Sequence of chain 1.A:
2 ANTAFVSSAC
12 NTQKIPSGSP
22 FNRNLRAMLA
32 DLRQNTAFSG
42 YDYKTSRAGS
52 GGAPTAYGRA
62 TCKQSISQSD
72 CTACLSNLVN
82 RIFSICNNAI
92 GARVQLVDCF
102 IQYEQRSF

A small-molecule ligand and the protein it binds are described below.
Small molecule (SMILES): OC[C@H]1O[C@H](O)[C@@H](O)[C@@H](O)[C@@H]1O

Binding-site contacts:
Ligand atom C6 contacts residue ASN12 of chain 1.A at 4.5 Å.
Ligand atom O5 contacts residue ALA10 of chain 1.A at 4.2 Å.
Ligand atom O6 contacts residue GLN103 of chain 1.A at 4.1 Å.
Ligand atom O6 contacts residue ALA10 of chain 1.A at 4.5 Å.
Ligand atom C5 contacts residue GLU105 of chain 1.A at 4.1 Å.
Ligand atom O4 contacts residue GLU105 of chain 1.A at 2.9 Å (salt-bridge).
Ligand atom C6 contacts residue ALA10 of chain 1.A at 4.0 Å (hydrophobic).
Ligand atom C5 contacts residue ARG94 of chain 1.A at 4.3 Å.
Ligand atom O4 contacts residue ASN12 of chain 1.A at 3.2 Å (h-bond).
Ligand atom O4 contacts residue GLY92 of chain 1.A at 4.3 Å.
Ligand atom O3 contacts residue ASN12 of chain 1.A at 4.1 Å.
Ligand atom C3 contacts residue ASN12 of chain 1.A at 4.3 Å.
Ligand atom C6 contacts residue GLY92 of chain 1.A at 4.0 Å.
Ligand atom C1 contacts residue ARG94 of chain 1.A at 3.6 Å.
Ligand atom O6 contacts residue ALA93 of chain 1.A at 4.1 Å.
Ligand atom C4 contacts residue ASN12 of chain 1.A at 4.3 Å.
Ligand atom O5 contacts residue ARG94 of chain 1.A at 3.0 Å (salt-bridge).
Ligand atom O2 contacts residue ARG94 of chain 1.A at 4.4 Å.
Ligand atom C5 contacts residue CYS11 of chain 1.A at 4.4 Å (hydrophobic).
Ligand atom C6 contacts residue GLU105 of chain 1.A at 3.1 Å.
Ligand atom O1 contacts residue CYS11 of chain 1.A at 3.9 Å.
Ligand atom C5 contacts residue ASN12 of chain 1.A at 4.2 Å.
Ligand atom C6 contacts residue ARG94 of chain 1.A at 4.1 Å.
Ligand atom O6 contacts residue ARG94 of chain 1.A at 2.9 Å (salt-bridge).
Ligand atom C4 contacts residue GLU105 of chain 1.A at 3.6 Å.
Ligand atom C6 contacts residue ALA93 of chain 1.A at 3.7 Å (hydrophobic).
Ligand atom O6 contacts residue GLU105 of chain 1.A at 2.6 Å (salt-bridge).